Sequence of chain 1.L:
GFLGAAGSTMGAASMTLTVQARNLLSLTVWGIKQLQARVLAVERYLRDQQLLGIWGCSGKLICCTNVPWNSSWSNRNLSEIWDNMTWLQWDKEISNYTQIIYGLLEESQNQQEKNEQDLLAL

Sequence of chain 1.K:
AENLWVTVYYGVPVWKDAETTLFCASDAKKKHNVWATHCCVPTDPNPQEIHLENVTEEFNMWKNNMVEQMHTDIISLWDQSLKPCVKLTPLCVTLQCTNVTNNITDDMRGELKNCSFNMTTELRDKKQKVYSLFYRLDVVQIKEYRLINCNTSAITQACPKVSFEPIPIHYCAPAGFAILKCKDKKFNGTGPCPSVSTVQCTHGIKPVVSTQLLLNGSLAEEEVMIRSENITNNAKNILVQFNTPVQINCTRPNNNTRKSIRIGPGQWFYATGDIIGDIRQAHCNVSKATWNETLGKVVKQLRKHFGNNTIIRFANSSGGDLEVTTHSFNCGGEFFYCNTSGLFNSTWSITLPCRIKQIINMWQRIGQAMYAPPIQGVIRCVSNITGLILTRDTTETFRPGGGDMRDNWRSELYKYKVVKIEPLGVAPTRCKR

Binding-site contacts:
Ligand atom C5 contacts residue ASN58 of chain 1.K at 3.7 Å.
Ligand atom O7 contacts residue GLY16 of chain 1.L at 3.5 Å (h-bond).
Ligand atom C7 contacts residue SER17 of chain 1.L at 4.2 Å.
Ligand atom C8 contacts residue GLU57 of chain 1.K at 3.5 Å.
Ligand atom C2 contacts residue GLY16 of chain 1.L at 4.3 Å.
Ligand atom C2 contacts residue ASN58 of chain 1.K at 2.4 Å.
Ligand atom C7 contacts residue GLY16 of chain 1.L at 3.3 Å.
Ligand atom C1 contacts residue ASN58 of chain 1.K at 1.4 Å.
Ligand atom N2 contacts residue ASN58 of chain 1.K at 2.7 Å (h-bond).
Ligand atom C8 contacts residue GLY16 of chain 1.L at 3.5 Å.
Ligand atom N2 contacts residue GLU57 of chain 1.K at 3.6 Å (salt-bridge).
Ligand atom O5 contacts residue ASN58 of chain 1.K at 2.4 Å (h-bond).
Ligand atom C8 contacts residue SER17 of chain 1.L at 3.7 Å.
Ligand atom O7 contacts residue SER17 of chain 1.L at 3.9 Å.
Ligand atom C3 contacts residue ASN58 of chain 1.K at 3.7 Å.
Ligand atom C7 contacts residue GLU57 of chain 1.K at 3.9 Å.
Ligand atom C4 contacts residue ASN58 of chain 1.K at 4.1 Å.
Ligand atom N2 contacts residue GLY16 of chain 1.L at 3.8 Å.
Ligand atom O7 contacts residue ASN58 of chain 1.K at 4.3 Å.
Ligand atom C7 contacts residue ASN58 of chain 1.K at 3.7 Å.

The small molecule below binds the protein below.
Small molecule (SMILES): CC(=O)N[C@@H]1[C@@H](O)[C@H](O)[C@@H](CO)O[C@H]1O